Sequence of chain 3.A:
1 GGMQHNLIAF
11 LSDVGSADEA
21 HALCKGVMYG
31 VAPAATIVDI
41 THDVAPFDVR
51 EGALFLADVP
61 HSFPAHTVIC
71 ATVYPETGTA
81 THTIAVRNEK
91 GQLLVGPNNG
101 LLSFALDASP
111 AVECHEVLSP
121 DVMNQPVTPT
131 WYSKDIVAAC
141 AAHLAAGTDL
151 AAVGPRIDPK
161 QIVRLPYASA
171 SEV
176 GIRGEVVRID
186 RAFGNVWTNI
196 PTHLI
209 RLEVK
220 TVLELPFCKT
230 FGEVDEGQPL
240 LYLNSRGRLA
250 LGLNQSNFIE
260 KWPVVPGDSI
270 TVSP

The small molecule below binds the protein below.
Small molecule (SMILES): Nc1ncnc2c1ncn2[C@@H]1O[C@H](CCl)[C@@H](O)[C@H]1O

Binding-site contacts:
Ligand atom N1 contacts residue GLN254 of chain 2.A at 3.0 Å (h-bond).
Ligand atom CL contacts residue TRP131 of chain 3.A at 3.5 Å.
Ligand atom O2' contacts residue ASP13 of chain 3.A at 2.8 Å (salt-bridge).
Ligand atom C4 contacts residue PHE47 of chain 3.A at 3.4 Å (hydrophobic).
Ligand atom C8 contacts residue MET1 of chain 3.C at 3.6 Å (hydrophobic).
Ligand atom O2' contacts residue TYR74 of chain 3.A at 3.7 Å.
Ligand atom CL contacts residue TYR132 of chain 3.A at 3.1 Å.
Ligand atom O3' contacts residue THR72 of chain 3.A at 3.2 Å (h-bond).
Ligand atom C5 contacts residue PHE230 of chain 2.A at 3.6 Å (hydrophobic).
Ligand atom C2' contacts residue PHE188 of chain 2.A at 3.6 Å (hydrophobic).
Ligand atom N6 contacts residue ASN190 of chain 2.A at 3.3 Å (h-bond).
Ligand atom C4' contacts residue TYR74 of chain 3.A at 3.4 Å (hydrophobic).
Ligand atom N3 contacts residue PHE47 of chain 3.A at 3.6 Å.
Ligand atom CL contacts residue THR77 of chain 3.A at 3.3 Å.
Ligand atom O4' contacts residue THR77 of chain 3.A at 3.6 Å.
Ligand atom C3' contacts residue ASP13 of chain 3.A at 3.8 Å.
Ligand atom C5 contacts residue PHE47 of chain 3.A at 3.3 Å (hydrophobic).
Ligand atom O4' contacts residue TYR74 of chain 3.A at 3.6 Å.
Ligand atom N6 contacts residue LEU252 of chain 2.A at 2.9 Å (h-bond).
Ligand atom N6 contacts residue PHE230 of chain 2.A at 3.4 Å.
Ligand atom N1 contacts residue PHE230 of chain 2.A at 3.4 Å.
Ligand atom C5' contacts residue THR130 of chain 3.A at 3.4 Å.
Ligand atom O3' contacts residue ASP13 of chain 3.A at 3.0 Å (salt-bridge).
Ligand atom N3 contacts residue PHE230 of chain 2.A at 3.5 Å.
Ligand atom N1 contacts residue PHE47 of chain 3.A at 3.7 Å.
Ligand atom C8 contacts residue PHE230 of chain 2.A at 3.8 Å (hydrophobic).
Ligand atom N3 contacts residue PRO75 of chain 3.A at 3.4 Å.
Ligand atom C6 contacts residue PHE47 of chain 3.A at 3.5 Å (hydrophobic).
Ligand atom C6 contacts residue PHE230 of chain 2.A at 3.4 Å (hydrophobic).
Ligand atom C2 contacts residue PRO75 of chain 3.A at 3.7 Å (hydrophobic).
Ligand atom N7 contacts residue PHE230 of chain 2.A at 3.4 Å.
Ligand atom CL contacts residue THR130 of chain 3.A at 3.5 Å.
Ligand atom O3' contacts residue TYR74 of chain 3.A at 3.1 Å (h-bond).
Ligand atom C4 contacts residue PHE230 of chain 2.A at 3.5 Å (hydrophobic).
Ligand atom C2 contacts residue PHE230 of chain 2.A at 3.5 Å (hydrophobic).
Ligand atom C1' contacts residue TYR74 of chain 3.A at 3.7 Å (hydrophobic).
Ligand atom N7 contacts residue ASN190 of chain 2.A at 3.4 Å (h-bond).
Ligand atom C2 contacts residue GLN254 of chain 2.A at 3.6 Å.
Ligand atom N9 contacts residue PHE230 of chain 2.A at 3.6 Å.
Ligand atom CL contacts residue SER133 of chain 3.A at 3.2 Å.

Sequence of chain 2.A:
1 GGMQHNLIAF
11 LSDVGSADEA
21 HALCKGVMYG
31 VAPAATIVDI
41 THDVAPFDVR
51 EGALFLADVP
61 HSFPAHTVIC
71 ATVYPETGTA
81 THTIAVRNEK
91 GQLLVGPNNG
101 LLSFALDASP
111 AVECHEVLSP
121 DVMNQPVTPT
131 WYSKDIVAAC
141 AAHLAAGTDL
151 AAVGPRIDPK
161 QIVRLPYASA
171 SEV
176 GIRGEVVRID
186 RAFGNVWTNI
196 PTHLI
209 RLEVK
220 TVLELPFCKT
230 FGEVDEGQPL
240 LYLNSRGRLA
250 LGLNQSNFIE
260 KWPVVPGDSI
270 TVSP